Sequence of chain 23.A:
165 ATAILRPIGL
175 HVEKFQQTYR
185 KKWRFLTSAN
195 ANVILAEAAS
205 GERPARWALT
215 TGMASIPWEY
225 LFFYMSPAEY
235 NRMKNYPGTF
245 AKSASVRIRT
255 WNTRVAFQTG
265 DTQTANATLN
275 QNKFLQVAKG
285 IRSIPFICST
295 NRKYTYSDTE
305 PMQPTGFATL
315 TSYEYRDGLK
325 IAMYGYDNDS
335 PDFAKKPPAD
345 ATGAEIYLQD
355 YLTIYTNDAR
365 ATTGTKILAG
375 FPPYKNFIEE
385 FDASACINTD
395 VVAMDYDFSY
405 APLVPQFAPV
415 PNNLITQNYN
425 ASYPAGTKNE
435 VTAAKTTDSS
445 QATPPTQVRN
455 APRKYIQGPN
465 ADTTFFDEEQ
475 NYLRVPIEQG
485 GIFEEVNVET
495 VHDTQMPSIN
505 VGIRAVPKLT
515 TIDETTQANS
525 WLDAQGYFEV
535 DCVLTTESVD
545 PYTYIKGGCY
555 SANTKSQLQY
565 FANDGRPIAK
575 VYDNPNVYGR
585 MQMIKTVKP

Sequence of chain 30.A:
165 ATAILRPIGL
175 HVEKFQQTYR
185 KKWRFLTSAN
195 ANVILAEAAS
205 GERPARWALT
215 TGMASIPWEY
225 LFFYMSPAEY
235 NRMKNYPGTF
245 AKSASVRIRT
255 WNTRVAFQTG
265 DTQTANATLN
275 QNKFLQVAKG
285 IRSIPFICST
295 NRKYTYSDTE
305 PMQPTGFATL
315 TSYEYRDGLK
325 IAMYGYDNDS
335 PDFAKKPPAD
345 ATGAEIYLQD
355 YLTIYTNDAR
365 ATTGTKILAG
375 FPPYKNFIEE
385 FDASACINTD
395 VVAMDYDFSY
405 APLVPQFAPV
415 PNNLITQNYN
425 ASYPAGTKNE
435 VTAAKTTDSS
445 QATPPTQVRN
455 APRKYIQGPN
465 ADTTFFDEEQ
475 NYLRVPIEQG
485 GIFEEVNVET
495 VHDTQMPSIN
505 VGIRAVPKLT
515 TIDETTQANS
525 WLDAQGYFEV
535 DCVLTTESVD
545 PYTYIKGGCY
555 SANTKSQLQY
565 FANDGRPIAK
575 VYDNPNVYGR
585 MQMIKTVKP

The small molecule below binds the protein below.
Small molecule (SMILES): Nc1ccn([C@H]2C[C@H](O[P](=O)(O)OC[C@H]3O[C@@H](n4cnc5c(=O)nc(N)[nH]c54)C[C@@H]3O)[C@@H](COP(=O)=O)O2)c(=O)n1

Sequence of chain 24.A:
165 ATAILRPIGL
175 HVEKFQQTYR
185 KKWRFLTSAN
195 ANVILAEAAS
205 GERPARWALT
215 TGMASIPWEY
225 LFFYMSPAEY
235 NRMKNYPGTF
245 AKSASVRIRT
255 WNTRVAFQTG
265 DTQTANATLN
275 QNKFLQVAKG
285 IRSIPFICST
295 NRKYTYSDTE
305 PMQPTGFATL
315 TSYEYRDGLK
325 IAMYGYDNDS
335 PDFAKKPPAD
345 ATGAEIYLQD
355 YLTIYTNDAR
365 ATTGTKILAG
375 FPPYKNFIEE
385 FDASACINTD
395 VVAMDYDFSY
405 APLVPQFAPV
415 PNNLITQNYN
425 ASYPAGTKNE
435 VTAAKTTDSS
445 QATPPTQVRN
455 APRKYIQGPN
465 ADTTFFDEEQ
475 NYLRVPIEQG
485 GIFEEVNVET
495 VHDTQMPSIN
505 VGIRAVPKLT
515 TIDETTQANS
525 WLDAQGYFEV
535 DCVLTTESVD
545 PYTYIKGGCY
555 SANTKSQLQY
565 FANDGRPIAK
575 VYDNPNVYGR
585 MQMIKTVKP

Binding-site contacts:
Ligand atom C2 contacts residue ILE172 of chain 23.A at 3.8 Å (hydrophobic).
Ligand atom P contacts residue ARG184 of chain 30.A at 2.8 Å.
Ligand atom C2 contacts residue DC1 of chain 24.C at 3.5 Å.
Ligand atom OP1 contacts residue ARG184 of chain 30.A at 2.5 Å (salt-bridge).
Ligand atom C2 contacts residue ARG170 of chain 23.A at 3.9 Å.
Ligand atom O5' contacts residue ARG184 of chain 30.A at 2.3 Å (salt-bridge).
Ligand atom C2 contacts residue PRO171 of chain 23.A at 3.6 Å (hydrophobic).
Ligand atom N1 contacts residue DC1 of chain 24.C at 2.9 Å (h-bond).
Ligand atom O6 contacts residue ARG170 of chain 23.A at 0.9 Å (salt-bridge).
Ligand atom C6 contacts residue LYS186 of chain 30.A at 3.7 Å.
Ligand atom C5 contacts residue LYS186 of chain 30.A at 3.6 Å.
Ligand atom O3' contacts residue ARG184 of chain 30.A at 3.1 Å (salt-bridge).
Ligand atom C6 contacts residue DC1 of chain 24.C at 3.5 Å.
Ligand atom O4' contacts residue ASP535 of chain 30.A at 3.7 Å.
Ligand atom N4 contacts residue LEU169 of chain 23.A at 3.9 Å.
Ligand atom C5' contacts residue ARG184 of chain 30.A at 3.4 Å.
Ligand atom C4 contacts residue LYS186 of chain 30.A at 3.6 Å.
Ligand atom C6 contacts residue ARG170 of chain 23.A at 1.9 Å.
Ligand atom N2 contacts residue PRO171 of chain 23.A at 2.9 Å (h-bond).
Ligand atom N3 contacts residue LYS186 of chain 30.A at 3.5 Å.
Ligand atom C4 contacts residue LYS379 of chain 24.A at 3.9 Å.
Ligand atom O2 contacts residue ARG184 of chain 30.A at 3.7 Å.
Ligand atom C5 contacts residue ARG170 of chain 23.A at 3.1 Å.
Ligand atom N4 contacts residue LYS379 of chain 24.A at 3.0 Å (salt-bridge).
Ligand atom N2 contacts residue DC1 of chain 24.C at 2.8 Å (h-bond).
Ligand atom O2 contacts residue LYS185 of chain 30.A at 3.7 Å.
Ligand atom N1 contacts residue ARG170 of chain 23.A at 2.5 Å (salt-bridge).
Ligand atom OP1 contacts residue ARG251 of chain 30.A at 3.4 Å (salt-bridge).
Ligand atom N4 contacts residue ILE172 of chain 23.A at 3.7 Å.
Ligand atom C5' contacts residue ARG251 of chain 30.A at 3.8 Å.
Ligand atom N1 contacts residue PRO171 of chain 23.A at 3.8 Å.
Ligand atom N7 contacts residue ARG170 of chain 23.A at 3.8 Å.
Ligand atom N4 contacts residue LYS186 of chain 30.A at 3.9 Å.
Ligand atom C4' contacts residue ARG184 of chain 30.A at 3.4 Å.
Ligand atom C4 contacts residue ILE172 of chain 23.A at 3.5 Å (hydrophobic).
Ligand atom N4 contacts residue ASN380 of chain 24.A at 3.1 Å (h-bond).
Ligand atom N3 contacts residue ILE172 of chain 23.A at 3.5 Å.
Ligand atom O6 contacts residue DC1 of chain 24.C at 2.9 Å (h-bond).
Ligand atom N2 contacts residue ILE172 of chain 23.A at 3.6 Å.
Ligand atom C4' contacts residue ARG251 of chain 30.A at 3.8 Å.